Binding-site contacts:
Ligand atom N3 contacts residue PRO631 of chain 1.D at 4.1 Å.
Ligand atom N7 contacts residue ASP609 of chain 1.D at 4.0 Å.
Ligand atom C5 contacts residue PRO631 of chain 1.D at 4.4 Å (hydrophobic).
Ligand atom N7 contacts residue SER632 of chain 1.D at 3.7 Å.
Ligand atom C8 contacts residue HIS630 of chain 1.D at 3.3 Å.
Ligand atom N1 contacts residue PRO631 of chain 1.D at 4.2 Å.
Ligand atom N9 contacts residue HIS630 of chain 1.D at 4.4 Å.
Ligand atom C6 contacts residue SER632 of chain 1.D at 4.0 Å.
Ligand atom C5 contacts residue SER632 of chain 1.D at 3.9 Å.
Ligand atom N6 contacts residue GLY639 of chain 1.D at 3.5 Å (h-bond).
Ligand atom N3 contacts residue GLY639 of chain 1.D at 4.2 Å.
Ligand atom C4 contacts residue PRO631 of chain 1.D at 4.2 Å (hydrophobic).
Ligand atom N7 contacts residue HIS630 of chain 1.D at 3.7 Å.
Ligand atom C5 contacts residue PRO420 of chain 1.D at 4.5 Å (hydrophobic).
Ligand atom C6 contacts residue GLY639 of chain 1.D at 3.7 Å.
Ligand atom N1 contacts residue GLY639 of chain 1.D at 3.0 Å (h-bond).
Ligand atom C2 contacts residue ILE622 of chain 1.D at 4.3 Å (hydrophobic).
Ligand atom N6 contacts residue PRO633 of chain 1.D at 4.4 Å.
Ligand atom N6 contacts residue PHE638 of chain 1.D at 3.7 Å.
Ligand atom C2 contacts residue GLY639 of chain 1.D at 2.9 Å.
Ligand atom C2 contacts residue PRO631 of chain 1.D at 4.2 Å (hydrophobic).
Ligand atom N1 contacts residue PHE638 of chain 1.D at 4.1 Å.
Ligand atom N6 contacts residue GLY637 of chain 1.D at 3.4 Å (h-bond).
Ligand atom C6 contacts residue PRO631 of chain 1.D at 4.3 Å (hydrophobic).
Ligand atom N9 contacts residue PRO631 of chain 1.D at 3.8 Å.
Ligand atom N6 contacts residue SER632 of chain 1.D at 3.6 Å.

Sequence of chain 1.D:
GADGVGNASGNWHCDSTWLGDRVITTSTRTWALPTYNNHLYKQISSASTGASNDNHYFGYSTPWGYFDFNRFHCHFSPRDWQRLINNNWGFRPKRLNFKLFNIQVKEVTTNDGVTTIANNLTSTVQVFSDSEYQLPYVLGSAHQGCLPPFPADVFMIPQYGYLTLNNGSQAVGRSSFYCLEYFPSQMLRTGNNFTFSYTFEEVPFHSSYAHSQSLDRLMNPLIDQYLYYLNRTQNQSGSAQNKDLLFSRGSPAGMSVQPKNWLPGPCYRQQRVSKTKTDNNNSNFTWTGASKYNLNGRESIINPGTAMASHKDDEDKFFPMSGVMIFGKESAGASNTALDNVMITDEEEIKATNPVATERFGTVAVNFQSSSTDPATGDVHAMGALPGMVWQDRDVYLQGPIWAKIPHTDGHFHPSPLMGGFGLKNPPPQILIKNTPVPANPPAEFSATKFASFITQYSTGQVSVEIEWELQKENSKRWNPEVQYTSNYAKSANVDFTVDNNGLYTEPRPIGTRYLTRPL

A small-molecule ligand and the protein it binds are described below.
Small molecule (SMILES): Nc1ncnc2[nH]cnc12